This protein binds this small molecule.
Small molecule (SMILES): CC(=O)C(=O)O

Sequence of chain 1.E:
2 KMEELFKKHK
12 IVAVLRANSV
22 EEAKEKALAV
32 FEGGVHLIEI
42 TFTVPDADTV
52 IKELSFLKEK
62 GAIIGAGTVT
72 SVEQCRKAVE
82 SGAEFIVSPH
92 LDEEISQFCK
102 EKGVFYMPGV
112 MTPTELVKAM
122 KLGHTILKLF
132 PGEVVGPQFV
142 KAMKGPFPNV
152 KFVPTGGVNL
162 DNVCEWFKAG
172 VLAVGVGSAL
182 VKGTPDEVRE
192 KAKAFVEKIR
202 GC

Binding-site contacts:
Ligand atom O contacts residue GLU40 of chain 1.D at 3.7 Å.
Ligand atom CB contacts residue PHE131 of chain 1.D at 3.6 Å (hydrophobic).
Ligand atom CA contacts residue LYS129 of chain 1.D at 1.3 Å.
Ligand atom C contacts residue GLU40 of chain 1.D at 4.1 Å.
Ligand atom O contacts residue PRO90 of chain 1.D at 3.5 Å (h-bond).
Ligand atom CB contacts residue ARG17 of chain 1.D at 3.8 Å.
Ligand atom CA contacts residue ARG17 of chain 1.D at 4.2 Å.
Ligand atom CA contacts residue PRO90 of chain 1.D at 3.8 Å (hydrophobic).
Ligand atom CB contacts residue PRO147 of chain 1.E at 4.4 Å (hydrophobic).
Ligand atom CB contacts residue PRO90 of chain 1.D at 3.9 Å (hydrophobic).
Ligand atom C contacts residue LYS129 of chain 1.D at 2.3 Å.
Ligand atom OXT contacts residue PRO90 of chain 1.D at 4.3 Å.
Ligand atom C contacts residue SER89 of chain 1.D at 4.1 Å.
Ligand atom O contacts residue SER89 of chain 1.D at 3.4 Å.
Ligand atom O contacts residue VAL88 of chain 1.D at 3.8 Å.
Ligand atom OXT contacts residue ARG17 of chain 1.D at 2.8 Å (salt-bridge).
Ligand atom O contacts residue THR69 of chain 1.D at 2.7 Å (h-bond).
Ligand atom O contacts residue GLY68 of chain 1.D at 3.8 Å.
Ligand atom CA contacts residue SER89 of chain 1.D at 4.2 Å.
Ligand atom OXT contacts residue THR69 of chain 1.D at 2.4 Å (h-bond).
Ligand atom O contacts residue LYS129 of chain 1.D at 2.6 Å (salt-bridge).
Ligand atom OXT contacts residue LYS129 of chain 1.D at 3.5 Å (salt-bridge).
Ligand atom C contacts residue THR69 of chain 1.D at 3.5 Å.
Ligand atom OXT contacts residue PRO147 of chain 1.E at 4.0 Å.
Ligand atom CB contacts residue LYS129 of chain 1.D at 2.5 Å.
Ligand atom C contacts residue ARG17 of chain 1.D at 3.9 Å.
Ligand atom C contacts residue PRO90 of chain 1.D at 3.8 Å (hydrophobic).

Sequence of chain 1.D:
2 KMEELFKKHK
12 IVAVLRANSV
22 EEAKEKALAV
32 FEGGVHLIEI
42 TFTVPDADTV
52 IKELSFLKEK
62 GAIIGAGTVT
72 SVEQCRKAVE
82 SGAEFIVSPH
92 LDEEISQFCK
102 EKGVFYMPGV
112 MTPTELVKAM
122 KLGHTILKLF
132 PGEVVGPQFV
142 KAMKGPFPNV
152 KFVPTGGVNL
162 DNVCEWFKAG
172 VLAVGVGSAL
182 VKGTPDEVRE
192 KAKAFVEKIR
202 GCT